Sequence of chain 1.A:
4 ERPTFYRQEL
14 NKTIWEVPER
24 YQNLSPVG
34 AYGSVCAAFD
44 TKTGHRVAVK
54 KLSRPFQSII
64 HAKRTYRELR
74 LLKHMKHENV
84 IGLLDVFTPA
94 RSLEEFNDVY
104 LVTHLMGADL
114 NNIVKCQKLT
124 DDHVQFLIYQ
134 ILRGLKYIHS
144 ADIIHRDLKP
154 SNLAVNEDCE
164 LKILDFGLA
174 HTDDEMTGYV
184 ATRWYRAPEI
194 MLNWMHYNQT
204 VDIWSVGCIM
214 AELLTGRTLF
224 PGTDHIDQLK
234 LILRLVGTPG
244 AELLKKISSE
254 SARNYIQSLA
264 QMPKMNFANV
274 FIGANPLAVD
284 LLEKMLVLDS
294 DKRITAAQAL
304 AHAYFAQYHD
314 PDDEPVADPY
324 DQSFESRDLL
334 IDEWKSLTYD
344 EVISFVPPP

A small-molecule ligand and the protein it binds are described below.
Small molecule (SMILES): Cc1ccc(N2C(=O)C=CC2=O)cc1C#N

Binding-site contacts:
Ligand atom N contacts residue ILE275 of chain 1.A at 3.4 Å (h-bond).
Ligand atom C contacts residue PHE274 of chain 1.A at 4.2 Å (hydrophobic).
Ligand atom O contacts residue ILE275 of chain 1.A at 3.7 Å.
Ligand atom N1 contacts residue THR218 of chain 1.A at 3.4 Å (h-bond).
Ligand atom O1 contacts residue ILE275 of chain 1.A at 4.3 Å.
Ligand atom C9 contacts residue ILE275 of chain 1.A at 3.6 Å (hydrophobic).
Ligand atom C10 contacts residue LYS121 of chain 1.A at 4.3 Å.
Ligand atom C7 contacts residue THR218 of chain 1.A at 4.3 Å.
Ligand atom C4 contacts residue ARG220 of chain 1.A at 4.3 Å.
Ligand atom C8 contacts residue ILE275 of chain 1.A at 3.5 Å (hydrophobic).
Ligand atom C11 contacts residue GLY276 of chain 1.A at 4.3 Å.
Ligand atom C11 contacts residue ILE275 of chain 1.A at 3.6 Å (hydrophobic).
Ligand atom N contacts residue LEU217 of chain 1.A at 3.5 Å (h-bond).
Ligand atom C1 contacts residue ILE275 of chain 1.A at 4.0 Å (hydrophobic).
Ligand atom C3 contacts residue THR218 of chain 1.A at 3.8 Å.
Ligand atom C11 contacts residue LEU217 of chain 1.A at 3.3 Å (hydrophobic).
Ligand atom C1 contacts residue THR218 of chain 1.A at 3.9 Å.
Ligand atom O contacts residue ALA277 of chain 1.A at 4.2 Å.
Ligand atom C4 contacts residue THR218 of chain 1.A at 3.3 Å.
Ligand atom O1 contacts residue LYS121 of chain 1.A at 3.0 Å (salt-bridge).
Ligand atom N1 contacts residue ARG220 of chain 1.A at 3.7 Å.
Ligand atom C8 contacts residue PHE274 of chain 1.A at 4.1 Å (hydrophobic).
Ligand atom O contacts residue THR218 of chain 1.A at 3.6 Å.
Ligand atom C contacts residue LEU217 of chain 1.A at 3.4 Å (hydrophobic).
Ligand atom C10 contacts residue LEU217 of chain 1.A at 3.6 Å (hydrophobic).
Ligand atom C8 contacts residue THR218 of chain 1.A at 4.0 Å.
Ligand atom C10 contacts residue ILE275 of chain 1.A at 3.7 Å (hydrophobic).
Ligand atom C7 contacts residue VAL273 of chain 1.A at 3.3 Å (hydrophobic).
Ligand atom C11 contacts residue ALA277 of chain 1.A at 3.9 Å (hydrophobic).
Ligand atom C contacts residue THR218 of chain 1.A at 4.2 Å.
Ligand atom O contacts residue LEU217 of chain 1.A at 3.9 Å.
Ligand atom O1 contacts residue LEU217 of chain 1.A at 4.3 Å.
Ligand atom O contacts residue PHE274 of chain 1.A at 3.4 Å.
Ligand atom C9 contacts residue LEU217 of chain 1.A at 3.7 Å (hydrophobic).
Ligand atom C2 contacts residue THR218 of chain 1.A at 3.5 Å.
Ligand atom C7 contacts residue ILE275 of chain 1.A at 4.2 Å (hydrophobic).
Ligand atom C9 contacts residue LYS121 of chain 1.A at 4.0 Å.
Ligand atom C8 contacts residue VAL273 of chain 1.A at 3.7 Å (hydrophobic).
Ligand atom C contacts residue ILE275 of chain 1.A at 3.3 Å (hydrophobic).
Ligand atom N contacts residue THR218 of chain 1.A at 4.1 Å.